Sequence of chain 2.A:
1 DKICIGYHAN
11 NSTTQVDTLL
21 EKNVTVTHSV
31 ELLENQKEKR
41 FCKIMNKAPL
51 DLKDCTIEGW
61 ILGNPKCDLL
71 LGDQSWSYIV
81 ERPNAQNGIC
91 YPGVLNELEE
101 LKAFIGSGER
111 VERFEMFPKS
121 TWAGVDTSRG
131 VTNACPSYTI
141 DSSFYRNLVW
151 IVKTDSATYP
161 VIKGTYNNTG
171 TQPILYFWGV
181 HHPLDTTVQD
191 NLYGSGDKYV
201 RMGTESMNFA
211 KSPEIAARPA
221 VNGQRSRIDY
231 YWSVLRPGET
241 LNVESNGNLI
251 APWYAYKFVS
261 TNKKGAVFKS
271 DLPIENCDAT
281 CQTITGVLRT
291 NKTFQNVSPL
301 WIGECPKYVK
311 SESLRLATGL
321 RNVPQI

This small molecule binds to this protein.
Small molecule (SMILES): CC(=O)N[C@@H]1[C@@H](O)[C@H](O)[C@@H](CO)O[C@H]1O

Binding-site contacts:
Ligand atom O7 contacts residue ASN11 of chain 2.A at 3.4 Å (h-bond).
Ligand atom C1 contacts residue ASN11 of chain 2.A at 1.5 Å.
Ligand atom C7 contacts residue ASN11 of chain 2.A at 3.9 Å.
Ligand atom C3 contacts residue ASN11 of chain 2.A at 3.6 Å.
Ligand atom C4 contacts residue ASN11 of chain 2.A at 4.2 Å.
Ligand atom N2 contacts residue ASN11 of chain 2.A at 3.4 Å (h-bond).
Ligand atom C2 contacts residue ASN11 of chain 2.A at 2.5 Å.
Ligand atom O3 contacts residue ASN11 of chain 2.A at 3.8 Å.
Ligand atom O5 contacts residue ASN11 of chain 2.A at 2.4 Å (h-bond).
Ligand atom C5 contacts residue ASN11 of chain 2.A at 3.7 Å.